A small-molecule ligand and the protein it binds are described below.
Small molecule (SMILES): CC(=O)N[C@H]1[C@H](O[C@H]2[C@H](O)[C@@H](NC(C)=O)CO[C@@H]2CO)O[C@H](CO)[C@@H](O[C@@H]2O[C@H](CO)[C@@H](O[C@@H]3O[C@H](CO)[C@@H](O[C@@H]4O[C@H](CO)[C@@H](O[C@@H]5O[C@H](CO)[C@@H](O)[C@H](O)[C@@H]5O)[C@H](O)[C@@H]4O)[C@H](O)[C@@H]3O)[C@H](O)[C@@H]2O)[C@@H]1O

Binding-site contacts:
Ligand atom O7 contacts residue LEU93 of chain 1.A at 3.9 Å.
Ligand atom C5 contacts residue ASP205 of chain 1.A at 4.2 Å.
Ligand atom C8 contacts residue GLN244 of chain 1.A at 4.0 Å.
Ligand atom C5 contacts residue TRP208 of chain 1.A at 3.6 Å (hydrophobic).
Ligand atom C5 contacts residue ASN204 of chain 1.A at 3.7 Å.
Ligand atom O6 contacts residue GLU209 of chain 1.A at 4.1 Å.
Ligand atom C6 contacts residue ASP205 of chain 1.A at 3.8 Å.
Ligand atom C7 contacts residue TRP208 of chain 1.A at 4.4 Å (hydrophobic).
Ligand atom O6 contacts residue SER77 of chain 1.A at 3.8 Å.
Ligand atom C4 contacts residue ASN204 of chain 1.A at 4.3 Å.
Ligand atom C6 contacts residue TRP208 of chain 1.A at 3.7 Å (hydrophobic).
Ligand atom O7 contacts residue TRP208 of chain 1.A at 3.8 Å.
Ligand atom C1 contacts residue ASP205 of chain 1.A at 4.3 Å.
Ligand atom O5 contacts residue ASP205 of chain 1.A at 3.5 Å (salt-bridge).
Ligand atom C1 contacts residue TRP208 of chain 1.A at 3.7 Å (hydrophobic).
Ligand atom C3 contacts residue ASN204 of chain 1.A at 3.8 Å.
Ligand atom C8 contacts residue ALA243 of chain 1.A at 4.5 Å (hydrophobic).
Ligand atom C1 contacts residue ASN204 of chain 1.A at 1.4 Å.
Ligand atom O7 contacts residue ASN204 of chain 1.A at 3.7 Å.
Ligand atom C2 contacts residue ASN204 of chain 1.A at 2.4 Å.
Ligand atom O6 contacts residue SER76 of chain 1.A at 4.5 Å.
Ligand atom C6 contacts residue SER77 of chain 1.A at 4.3 Å.
Ligand atom C8 contacts residue TRP208 of chain 1.A at 4.4 Å (hydrophobic).
Ligand atom O5 contacts residue ASN204 of chain 1.A at 2.4 Å (h-bond).
Ligand atom N2 contacts residue ASN204 of chain 1.A at 2.9 Å (h-bond).
Ligand atom O6 contacts residue ASP205 of chain 1.A at 2.7 Å (salt-bridge).
Ligand atom O5 contacts residue TRP208 of chain 1.A at 3.6 Å.
Ligand atom C7 contacts residue ASN204 of chain 1.A at 3.5 Å.
Ligand atom C8 contacts residue LEU93 of chain 1.A at 3.7 Å (hydrophobic).
Ligand atom C7 contacts residue LEU93 of chain 1.A at 4.0 Å (hydrophobic).
Ligand atom C8 contacts residue GLU214 of chain 1.A at 3.9 Å.

Sequence of chain 1.A:
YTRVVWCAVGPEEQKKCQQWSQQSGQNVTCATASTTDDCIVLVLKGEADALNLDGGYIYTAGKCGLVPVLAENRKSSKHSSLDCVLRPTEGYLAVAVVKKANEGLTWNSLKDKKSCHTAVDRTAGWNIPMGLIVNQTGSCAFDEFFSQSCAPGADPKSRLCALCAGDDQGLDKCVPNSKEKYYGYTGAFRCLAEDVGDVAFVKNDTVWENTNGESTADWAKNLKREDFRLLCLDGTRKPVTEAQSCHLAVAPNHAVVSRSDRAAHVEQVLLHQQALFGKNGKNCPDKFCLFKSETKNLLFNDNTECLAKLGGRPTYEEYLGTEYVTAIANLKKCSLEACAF